Binding-site contacts:
Ligand atom C4' contacts residue ASP176 of chain 1.A at 3.5 Å.
Ligand atom CG contacts residue GLN72 of chain 1.A at 3.2 Å.
Ligand atom N7 contacts residue PRO183 of chain 1.A at 3.3 Å.
Ligand atom O2' contacts residue GLN48 of chain 1.A at 3.0 Å (h-bond).
Ligand atom O2' contacts residue ASP128 of chain 1.A at 3.5 Å.
Ligand atom N contacts residue HIS82 of chain 1.A at 2.9 Å (h-bond).
Ligand atom C6 contacts residue LEU187 of chain 1.A at 3.4 Å (hydrophobic).
Ligand atom CE contacts residue GLN72 of chain 1.A at 3.4 Å.
Ligand atom N7 contacts residue ALA184 of chain 1.A at 3.2 Å (h-bond).
Ligand atom O4' contacts residue THR177 of chain 1.A at 3.5 Å.
Ligand atom CA contacts residue ASP106 of chain 1.A at 3.5 Å.
Ligand atom CA contacts residue ASP176 of chain 1.A at 3.6 Å.
Ligand atom N6 contacts residue LEU187 of chain 1.A at 3.5 Å.
Ligand atom O4' contacts residue ASP176 of chain 1.A at 3.4 Å (salt-bridge).
Ligand atom N6 contacts residue PRO183 of chain 1.A at 3.0 Å (h-bond).
Ligand atom O4' contacts residue THR178 of chain 1.A at 3.4 Å (h-bond).
Ligand atom C1' contacts residue ASP126 of chain 1.A at 3.4 Å.
Ligand atom N contacts residue ASP176 of chain 1.A at 2.8 Å (salt-bridge).
Ligand atom N contacts residue ASP106 of chain 1.A at 2.6 Å (salt-bridge).
Ligand atom C8 contacts residue THR178 of chain 1.A at 3.2 Å.
Ligand atom C3' contacts residue ASP126 of chain 1.A at 3.5 Å.
Ligand atom O2' contacts residue ASP126 of chain 1.A at 2.7 Å (salt-bridge).
Ligand atom O3' contacts residue ASP126 of chain 1.A at 2.8 Å (salt-bridge).
Ligand atom N3 contacts residue ILE127 of chain 1.A at 3.2 Å (h-bond).
Ligand atom C2 contacts residue GLY158 of chain 1.A at 3.5 Å.
Ligand atom CB contacts residue GLN72 of chain 1.A at 3.4 Å.
Ligand atom N6 contacts residue ASP157 of chain 1.A at 2.7 Å (salt-bridge).
Ligand atom N3 contacts residue GLY103 of chain 1.A at 3.5 Å.
Ligand atom CB contacts residue ASP106 of chain 1.A at 3.5 Å.
Ligand atom CE contacts residue ASP106 of chain 1.A at 3.3 Å.
Ligand atom CA contacts residue HIS82 of chain 1.A at 3.5 Å.
Ligand atom C5' contacts residue ASP176 of chain 1.A at 3.2 Å.
Ligand atom C5' contacts residue THR178 of chain 1.A at 3.5 Å.
Ligand atom CG contacts residue ASP176 of chain 1.A at 3.3 Å.
Ligand atom SD contacts residue ASP106 of chain 1.A at 3.3 Å (salt-bridge).
Ligand atom O3' contacts residue VAL131 of chain 1.A at 3.5 Å.
Ligand atom C4' contacts residue ASP126 of chain 1.A at 3.4 Å.
Ligand atom N1 contacts residue GLY158 of chain 1.A at 2.9 Å (h-bond).
Ligand atom C5' contacts residue THR177 of chain 1.A at 3.5 Å.
Ligand atom C2 contacts residue ILE127 of chain 1.A at 3.3 Å (hydrophobic).

Sequence of chain 1.A:
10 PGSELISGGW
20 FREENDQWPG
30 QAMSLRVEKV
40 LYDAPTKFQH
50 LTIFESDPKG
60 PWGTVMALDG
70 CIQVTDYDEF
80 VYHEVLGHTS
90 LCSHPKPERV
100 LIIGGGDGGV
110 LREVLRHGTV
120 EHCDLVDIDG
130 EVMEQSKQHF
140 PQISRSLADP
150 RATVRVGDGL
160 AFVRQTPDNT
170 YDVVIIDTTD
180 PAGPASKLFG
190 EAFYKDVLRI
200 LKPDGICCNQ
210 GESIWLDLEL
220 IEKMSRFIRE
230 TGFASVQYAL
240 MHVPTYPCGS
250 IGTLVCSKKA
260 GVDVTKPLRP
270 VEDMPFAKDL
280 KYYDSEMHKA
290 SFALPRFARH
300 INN

The small molecule below binds the protein below.
Small molecule (SMILES): C[S@@H](CCCN)C[C@H]1O[C@@H](n2cnc3c(N)ncnc32)[C@H](O)[C@@H]1O